Binding-site contacts:
Ligand atom C3B contacts residue ILE327 of chain 1.A at 3.3 Å (hydrophobic).
Ligand atom O4' contacts residue THR304 of chain 1.A at 3.2 Å.
Ligand atom C4 contacts residue PRO121 of chain 1.A at 3.2 Å (hydrophobic).
Ligand atom O4 contacts residue HIS125 of chain 1.A at 3.5 Å.
Ligand atom C4' contacts residue ASP305 of chain 1.A at 3.3 Å.
Ligand atom C7' contacts residue ASN23 of chain 1.A at 3.1 Å.
Ligand atom O2B contacts residue EDO1 of chain 1.F at 3.0 Å (h-bond).
Ligand atom O5' contacts residue VAL163 of chain 1.A at 3.5 Å.
Ligand atom C8' contacts residue EDO1 of chain 1.F at 3.5 Å.
Ligand atom C5 contacts residue PRO121 of chain 1.A at 3.5 Å (hydrophobic).
Ligand atom N3 contacts residue PRO121 of chain 1.A at 3.5 Å (h-bond).
Ligand atom O1B contacts residue GLY164 of chain 1.A at 2.8 Å (h-bond).
Ligand atom C4 contacts residue ASP123 of chain 1.A at 3.6 Å.
Ligand atom O2A contacts residue VAL163 of chain 1.A at 3.5 Å (h-bond).
Ligand atom O1A contacts residue SER162 of chain 1.A at 3.4 Å.
Ligand atom C2 contacts residue ASP123 of chain 1.A at 3.5 Å.
Ligand atom O3' contacts residue ASN23 of chain 1.A at 3.3 Å (h-bond).
Ligand atom O2 contacts residue ASP123 of chain 1.A at 3.5 Å (salt-bridge).
Ligand atom O4' contacts residue ASP305 of chain 1.A at 2.5 Å (salt-bridge).
Ligand atom O3B contacts residue ILE327 of chain 1.A at 2.8 Å (h-bond).
Ligand atom O2A contacts residue GLY164 of chain 1.A at 3.5 Å (h-bond).
Ligand atom O7' contacts residue TRP95 of chain 1.A at 3.5 Å.
Ligand atom O4 contacts residue LEU124 of chain 1.A at 2.7 Å (h-bond).
Ligand atom C5 contacts residue SER162 of chain 1.A at 3.3 Å.
Ligand atom O7' contacts residue ASN23 of chain 1.A at 3.0 Å.
Ligand atom O2' contacts residue ALA119 of chain 1.A at 3.2 Å (h-bond).
Ligand atom O2A contacts residue SER162 of chain 1.A at 2.6 Å (h-bond).
Ligand atom C8' contacts residue ASN23 of chain 1.A at 3.3 Å.
Ligand atom O4' contacts residue PHE328 of chain 1.A at 3.3 Å.
Ligand atom O3' contacts residue ASP305 of chain 1.A at 2.7 Å (salt-bridge).
Ligand atom N3 contacts residue ASP123 of chain 1.A at 2.7 Å (salt-bridge).
Ligand atom O4' contacts residue ARG331 of chain 1.A at 3.4 Å (salt-bridge).
Ligand atom O1B contacts residue EDO1 of chain 1.F at 3.0 Å (h-bond).
Ligand atom PB contacts residue EDO1 of chain 1.F at 3.5 Å.
Ligand atom O1A contacts residue VAL163 of chain 1.A at 2.8 Å (h-bond).
Ligand atom O4 contacts residue VAL122 of chain 1.A at 3.1 Å.
Ligand atom O4 contacts residue PRO121 of chain 1.A at 3.4 Å (h-bond).
Ligand atom O2' contacts residue PRO121 of chain 1.A at 3.5 Å.
Ligand atom O2 contacts residue PRO121 of chain 1.A at 3.4 Å.
Ligand atom O4 contacts residue ASP123 of chain 1.A at 3.2 Å (salt-bridge).

Sequence of chain 1.A:
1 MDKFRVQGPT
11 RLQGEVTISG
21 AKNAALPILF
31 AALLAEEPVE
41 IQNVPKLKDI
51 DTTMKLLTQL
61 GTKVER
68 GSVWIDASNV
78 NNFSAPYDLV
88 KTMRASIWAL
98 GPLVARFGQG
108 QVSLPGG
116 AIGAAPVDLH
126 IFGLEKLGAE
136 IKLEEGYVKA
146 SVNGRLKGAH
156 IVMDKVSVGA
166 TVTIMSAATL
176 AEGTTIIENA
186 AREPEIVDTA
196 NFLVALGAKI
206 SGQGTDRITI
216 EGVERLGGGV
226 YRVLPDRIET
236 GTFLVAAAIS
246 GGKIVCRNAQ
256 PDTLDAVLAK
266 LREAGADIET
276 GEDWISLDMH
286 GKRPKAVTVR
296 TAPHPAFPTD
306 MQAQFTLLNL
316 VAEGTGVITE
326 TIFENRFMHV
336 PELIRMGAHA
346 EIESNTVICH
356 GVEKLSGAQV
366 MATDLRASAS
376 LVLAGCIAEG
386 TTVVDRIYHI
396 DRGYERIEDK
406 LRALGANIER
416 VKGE

This protein binds this small molecule.
Small molecule (SMILES): CC(=O)N[C@H]1[C@@H](O[P](=O)(O)O[P](=O)(O)OC[C@H]2O[C@@H](n3ccc(=O)[nH]c3=O)[C@H](O)[C@@H]2O)O[C@H](CO)[C@@H](O)[C@@H]1O